Sequence of chain 1.A:
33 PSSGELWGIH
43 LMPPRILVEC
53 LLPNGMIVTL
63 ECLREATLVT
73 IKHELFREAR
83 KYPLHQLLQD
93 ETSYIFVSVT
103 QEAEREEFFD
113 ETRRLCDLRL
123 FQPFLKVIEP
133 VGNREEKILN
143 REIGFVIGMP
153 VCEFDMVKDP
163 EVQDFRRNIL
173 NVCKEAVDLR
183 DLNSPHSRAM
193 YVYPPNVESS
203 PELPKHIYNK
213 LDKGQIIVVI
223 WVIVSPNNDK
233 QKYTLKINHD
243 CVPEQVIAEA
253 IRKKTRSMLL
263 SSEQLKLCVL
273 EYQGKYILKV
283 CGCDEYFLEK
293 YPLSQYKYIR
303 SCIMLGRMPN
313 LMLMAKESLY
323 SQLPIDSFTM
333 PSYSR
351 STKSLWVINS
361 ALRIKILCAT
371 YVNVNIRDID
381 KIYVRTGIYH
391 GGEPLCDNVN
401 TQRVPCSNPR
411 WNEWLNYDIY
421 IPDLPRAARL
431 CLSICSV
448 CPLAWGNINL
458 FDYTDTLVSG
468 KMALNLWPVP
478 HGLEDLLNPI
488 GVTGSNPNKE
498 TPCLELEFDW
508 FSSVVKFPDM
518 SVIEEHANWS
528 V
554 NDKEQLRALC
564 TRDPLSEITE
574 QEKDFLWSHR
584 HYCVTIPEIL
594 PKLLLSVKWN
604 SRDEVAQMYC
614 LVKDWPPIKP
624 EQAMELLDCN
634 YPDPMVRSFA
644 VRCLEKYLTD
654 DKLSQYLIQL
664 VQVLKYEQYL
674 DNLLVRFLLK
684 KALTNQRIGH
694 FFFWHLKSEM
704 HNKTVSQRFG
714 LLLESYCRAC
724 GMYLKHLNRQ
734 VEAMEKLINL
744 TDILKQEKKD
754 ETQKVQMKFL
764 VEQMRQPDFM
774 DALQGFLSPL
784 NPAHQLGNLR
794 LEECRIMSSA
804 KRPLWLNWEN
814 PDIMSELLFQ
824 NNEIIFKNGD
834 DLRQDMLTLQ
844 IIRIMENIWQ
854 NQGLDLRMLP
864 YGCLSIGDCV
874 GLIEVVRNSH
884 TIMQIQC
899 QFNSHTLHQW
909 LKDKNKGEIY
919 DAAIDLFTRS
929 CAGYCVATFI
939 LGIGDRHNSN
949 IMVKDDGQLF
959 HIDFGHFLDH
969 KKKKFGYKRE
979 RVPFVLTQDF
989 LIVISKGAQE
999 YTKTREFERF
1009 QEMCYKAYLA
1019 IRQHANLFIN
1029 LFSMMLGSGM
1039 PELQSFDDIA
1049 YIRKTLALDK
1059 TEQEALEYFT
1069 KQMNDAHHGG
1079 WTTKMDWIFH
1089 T

The small molecule below binds the protein below.
Small molecule (SMILES): Cc1cc([C@H](C)Nc2ccccc2)c2oc(N3CCOCC3)cc(=O)c2c1

Binding-site contacts:
Ligand atom OAC contacts residue CYS929 of chain 1.A at 3.9 Å.
Ligand atom CAA contacts residue PHE1008 of chain 1.A at 3.7 Å (hydrophobic).
Ligand atom CAH contacts residue MET1071 of chain 1.A at 3.4 Å (hydrophobic).
Ligand atom CAI contacts residue THR985 of chain 1.A at 3.7 Å.
Ligand atom CAO contacts residue CYS933 of chain 1.A at 3.6 Å (hydrophobic).
Ligand atom CAK contacts residue PHE988 of chain 1.A at 3.8 Å (hydrophobic).
Ligand atom OAQ contacts residue PHE937 of chain 1.A at 3.9 Å.
Ligand atom OAR contacts residue PHE982 of chain 1.A at 3.8 Å.
Ligand atom CAJ contacts residue PHE982 of chain 1.A at 3.0 Å (hydrophobic).
Ligand atom CAW contacts residue PHE982 of chain 1.A at 2.9 Å (hydrophobic).
Ligand atom CAW contacts residue CYS933 of chain 1.A at 3.7 Å (hydrophobic).
Ligand atom CAS contacts residue PHE1008 of chain 1.A at 3.7 Å (hydrophobic).
Ligand atom CAN contacts residue THR936 of chain 1.A at 3.8 Å.
Ligand atom OAC contacts residue CYS933 of chain 1.A at 3.9 Å.
Ligand atom CAK contacts residue CYS929 of chain 1.A at 3.6 Å (hydrophobic).
Ligand atom NAP contacts residue MET1071 of chain 1.A at 3.5 Å.
Ligand atom CAG contacts residue MET1071 of chain 1.A at 3.3 Å (hydrophobic).
Ligand atom OAC contacts residue PHE982 of chain 1.A at 3.0 Å.
Ligand atom OAR contacts residue CYS933 of chain 1.A at 3.5 Å (h-bond).
Ligand atom CAV contacts residue THR985 of chain 1.A at 3.9 Å.
Ligand atom CAH contacts residue PHE1008 of chain 1.A at 3.7 Å (hydrophobic).
Ligand atom CAX contacts residue PHE982 of chain 1.A at 3.6 Å (hydrophobic).
Ligand atom CAM contacts residue MET1071 of chain 1.A at 3.6 Å (hydrophobic).
Ligand atom CAO contacts residue MET1071 of chain 1.A at 3.3 Å (hydrophobic).
Ligand atom CAF contacts residue PHE1008 of chain 1.A at 3.8 Å (hydrophobic).
Ligand atom OAC contacts residue PHE988 of chain 1.A at 3.8 Å.
Ligand atom CAY contacts residue CYS933 of chain 1.A at 3.8 Å (hydrophobic).
Ligand atom CAE contacts residue MET1071 of chain 1.A at 3.7 Å (hydrophobic).
Ligand atom CAA contacts residue ILE992 of chain 1.A at 3.6 Å (hydrophobic).
Ligand atom CAU contacts residue PHE982 of chain 1.A at 3.4 Å (hydrophobic).
Ligand atom CAT contacts residue MET1071 of chain 1.A at 3.5 Å (hydrophobic).
Ligand atom CAA contacts residue PHE988 of chain 1.A at 3.7 Å (hydrophobic).
Ligand atom CAX contacts residue CYS933 of chain 1.A at 4.0 Å (hydrophobic).
Ligand atom CAB contacts residue THR985 of chain 1.A at 3.4 Å.
Ligand atom CAB contacts residue TRP1079 of chain 1.A at 3.7 Å (hydrophobic).
Ligand atom CAU contacts residue CYS933 of chain 1.A at 3.5 Å (hydrophobic).
Ligand atom CAJ contacts residue CYS933 of chain 1.A at 3.7 Å (hydrophobic).
Ligand atom CAD contacts residue GLN1009 of chain 1.A at 3.7 Å.
Ligand atom NBA contacts residue PHE982 of chain 1.A at 3.9 Å.
Ligand atom CAY contacts residue PHE982 of chain 1.A at 4.0 Å (hydrophobic).